Sequence of chain 1.A:
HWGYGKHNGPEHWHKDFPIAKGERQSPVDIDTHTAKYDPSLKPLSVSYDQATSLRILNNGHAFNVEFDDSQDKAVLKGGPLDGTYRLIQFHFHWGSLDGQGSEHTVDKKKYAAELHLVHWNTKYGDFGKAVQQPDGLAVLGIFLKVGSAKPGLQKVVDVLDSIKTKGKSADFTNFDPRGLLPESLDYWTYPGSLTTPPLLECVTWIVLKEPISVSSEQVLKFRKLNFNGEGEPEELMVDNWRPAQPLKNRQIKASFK

This protein binds this small molecule.
Small molecule (SMILES): CN(Cc1ccccc1)C(=S)S

Binding-site contacts:
Ligand atom CAH contacts residue THR199 of chain 1.A at 3.8 Å.
Ligand atom CAE contacts residue GLN92 of chain 1.A at 3.4 Å.
Ligand atom CAI contacts residue THR199 of chain 1.A at 3.1 Å.
Ligand atom CAK contacts residue THR199 of chain 1.A at 3.6 Å.
Ligand atom SAC contacts residue ZN1 of chain 1.B at 2.3 Å.
Ligand atom CAE contacts residue HIS64 of chain 1.A at 3.8 Å.
Ligand atom CAJ contacts residue ZN1 of chain 1.B at 3.3 Å.
Ligand atom CAH contacts residue ZN1 of chain 1.B at 3.9 Å.
Ligand atom SAC contacts residue HIS119 of chain 1.A at 3.8 Å.
Ligand atom CAD contacts residue ASN67 of chain 1.A at 3.1 Å.
Ligand atom CAJ contacts residue HIS94 of chain 1.A at 3.7 Å.
Ligand atom SAB contacts residue ZN1 of chain 1.B at 3.6 Å.
Ligand atom CAG contacts residue HIS64 of chain 1.A at 4.1 Å.
Ligand atom CAD contacts residue ASN62 of chain 1.A at 3.4 Å.
Ligand atom CAK contacts residue HIS64 of chain 1.A at 4.0 Å.
Ligand atom CAE contacts residue ASN62 of chain 1.A at 3.5 Å.
Ligand atom CAH contacts residue HIS64 of chain 1.A at 3.7 Å.
Ligand atom SAC contacts residue HIS96 of chain 1.A at 3.7 Å.
Ligand atom CAF contacts residue HIS64 of chain 1.A at 3.3 Å.
Ligand atom CAF contacts residue HIS94 of chain 1.A at 3.5 Å.
Ligand atom SAB contacts residue VAL142 of chain 1.A at 3.8 Å.
Ligand atom CAG contacts residue GLN92 of chain 1.A at 3.6 Å.
Ligand atom CAA contacts residue HIS94 of chain 1.A at 4.1 Å.
Ligand atom SAB contacts residue HIS119 of chain 1.A at 4.0 Å.
Ligand atom SAC contacts residue HIS94 of chain 1.A at 3.6 Å (h-bond).
Ligand atom NAL contacts residue LEU197 of chain 1.A at 4.0 Å.
Ligand atom CAH contacts residue HIS94 of chain 1.A at 3.4 Å.
Ligand atom CAA contacts residue LEU197 of chain 1.A at 3.9 Å (hydrophobic).
Ligand atom CAK contacts residue HIS94 of chain 1.A at 4.0 Å.
Ligand atom SAC contacts residue THR198 of chain 1.A at 2.9 Å (h-bond).
Ligand atom CAF contacts residue ALA65 of chain 1.A at 4.0 Å (hydrophobic).
Ligand atom NAL contacts residue HIS94 of chain 1.A at 3.8 Å.
Ligand atom SAB contacts residue VAL121 of chain 1.A at 3.7 Å.
Ligand atom CAD contacts residue HIS64 of chain 1.A at 3.3 Å.
Ligand atom CAA contacts residue VAL121 of chain 1.A at 3.9 Å (hydrophobic).
Ligand atom CAE contacts residue ASN67 of chain 1.A at 3.4 Å.
Ligand atom CAD contacts residue GLN92 of chain 1.A at 4.1 Å.
Ligand atom CAD contacts residue HIS94 of chain 1.A at 3.9 Å.
Ligand atom CAD contacts residue ALA65 of chain 1.A at 4.1 Å (hydrophobic).
Ligand atom SAB contacts residue HIS94 of chain 1.A at 3.6 Å.